Sequence of chain 1.B:
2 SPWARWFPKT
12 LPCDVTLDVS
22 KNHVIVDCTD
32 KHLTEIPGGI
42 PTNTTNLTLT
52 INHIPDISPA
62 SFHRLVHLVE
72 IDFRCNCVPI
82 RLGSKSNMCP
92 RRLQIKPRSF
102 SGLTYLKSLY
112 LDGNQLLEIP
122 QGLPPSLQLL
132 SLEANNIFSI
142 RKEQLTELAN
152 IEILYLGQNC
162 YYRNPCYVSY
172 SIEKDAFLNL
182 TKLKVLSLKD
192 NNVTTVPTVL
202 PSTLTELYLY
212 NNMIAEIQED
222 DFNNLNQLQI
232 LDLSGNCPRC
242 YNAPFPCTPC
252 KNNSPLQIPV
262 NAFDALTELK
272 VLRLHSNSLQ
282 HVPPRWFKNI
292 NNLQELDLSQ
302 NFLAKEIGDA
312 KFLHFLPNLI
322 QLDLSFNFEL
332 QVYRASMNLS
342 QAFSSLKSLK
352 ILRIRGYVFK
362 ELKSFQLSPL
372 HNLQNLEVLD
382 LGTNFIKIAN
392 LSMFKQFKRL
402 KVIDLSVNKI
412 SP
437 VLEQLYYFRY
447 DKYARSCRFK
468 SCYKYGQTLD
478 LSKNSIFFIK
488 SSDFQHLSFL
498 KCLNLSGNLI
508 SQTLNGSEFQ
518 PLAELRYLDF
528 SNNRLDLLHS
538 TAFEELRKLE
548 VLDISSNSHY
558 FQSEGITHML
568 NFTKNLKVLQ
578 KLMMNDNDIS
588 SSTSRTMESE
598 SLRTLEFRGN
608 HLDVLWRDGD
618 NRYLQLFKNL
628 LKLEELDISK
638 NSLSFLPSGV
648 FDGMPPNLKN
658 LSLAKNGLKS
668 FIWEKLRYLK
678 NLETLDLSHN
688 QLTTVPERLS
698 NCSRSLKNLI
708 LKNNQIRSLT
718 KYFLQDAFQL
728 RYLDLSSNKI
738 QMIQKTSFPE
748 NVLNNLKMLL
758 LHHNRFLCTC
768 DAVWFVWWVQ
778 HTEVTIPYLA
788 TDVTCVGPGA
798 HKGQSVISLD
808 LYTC

Binding-site contacts:
Ligand atom O7 contacts residue TYR168 of chain 1.B at 3.2 Å (h-bond).
Ligand atom C7 contacts residue CYS167 of chain 1.B at 4.4 Å (hydrophobic).
Ligand atom C2 contacts residue ASN193 of chain 1.B at 2.4 Å.
Ligand atom C1 contacts residue TYR168 of chain 1.B at 3.7 Å (hydrophobic).
Ligand atom C7 contacts residue TYR168 of chain 1.B at 4.3 Å (hydrophobic).
Ligand atom O4 contacts residue TYR168 of chain 1.B at 4.2 Å.
Ligand atom C2 contacts residue VAL169 of chain 1.B at 3.9 Å (hydrophobic).
Ligand atom C5 contacts residue VAL169 of chain 1.B at 4.4 Å (hydrophobic).
Ligand atom O5 contacts residue ASN193 of chain 1.B at 2.4 Å (h-bond).
Ligand atom C3 contacts residue ASN193 of chain 1.B at 3.8 Å.
Ligand atom C7 contacts residue ASN193 of chain 1.B at 3.7 Å.
Ligand atom O6 contacts residue TYR168 of chain 1.B at 4.0 Å.
Ligand atom C8 contacts residue TYR163 of chain 1.B at 4.0 Å (hydrophobic).
Ligand atom C7 contacts residue PRO166 of chain 1.B at 4.2 Å (hydrophobic).
Ligand atom O6 contacts residue VAL169 of chain 1.B at 4.0 Å.
Ligand atom O5 contacts residue TYR168 of chain 1.B at 3.6 Å (h-bond).
Ligand atom O7 contacts residue ASN193 of chain 1.B at 4.0 Å.
Ligand atom O7 contacts residue PRO166 of chain 1.B at 3.5 Å.
Ligand atom C7 contacts residue CYS161 of chain 1.B at 3.9 Å (hydrophobic).
Ligand atom N2 contacts residue ASN193 of chain 1.B at 2.9 Å (h-bond).
Ligand atom O3 contacts residue TYR168 of chain 1.B at 3.5 Å.
Ligand atom O5 contacts residue VAL169 of chain 1.B at 3.3 Å.
Ligand atom C4 contacts residue TYR168 of chain 1.B at 3.7 Å (hydrophobic).
Ligand atom C5 contacts residue ASN193 of chain 1.B at 3.7 Å.
Ligand atom C1 contacts residue ASN193 of chain 1.B at 1.4 Å.
Ligand atom C8 contacts residue TYR162 of chain 1.B at 3.7 Å (hydrophobic).
Ligand atom C4 contacts residue VAL169 of chain 1.B at 4.2 Å (hydrophobic).
Ligand atom C3 contacts residue TYR168 of chain 1.B at 4.1 Å (hydrophobic).
Ligand atom C1 contacts residue VAL169 of chain 1.B at 3.5 Å (hydrophobic).
Ligand atom N2 contacts residue CYS161 of chain 1.B at 4.5 Å.
Ligand atom O6 contacts residue SER170 of chain 1.B at 2.7 Å (h-bond).
Ligand atom C2 contacts residue TYR168 of chain 1.B at 4.1 Å (hydrophobic).
Ligand atom C6 contacts residue SER170 of chain 1.B at 4.2 Å.
Ligand atom C8 contacts residue PRO166 of chain 1.B at 4.2 Å (hydrophobic).
Ligand atom O5 contacts residue SER170 of chain 1.B at 3.5 Å (h-bond).
Ligand atom C3 contacts residue VAL169 of chain 1.B at 4.4 Å (hydrophobic).
Ligand atom O7 contacts residue CYS161 of chain 1.B at 3.2 Å (h-bond).
Ligand atom O7 contacts residue CYS167 of chain 1.B at 3.3 Å (h-bond).
Ligand atom C1 contacts residue SER170 of chain 1.B at 4.3 Å.
Ligand atom C4 contacts residue ASN193 of chain 1.B at 4.2 Å.

This small molecule binds to this protein.
Small molecule (SMILES): CC(=O)N[C@H]1[C@H](O[C@H]2[C@H](O)[C@@H](NC(C)=O)CO[C@@H]2CO)O[C@H](CO)[C@@H](O)[C@@H]1O